Binding-site contacts:
Ligand atom N25 contacts residue TYR94 of chain 1.A at 3.8 Å.
Ligand atom C18 contacts residue GLY98 of chain 1.A at 4.0 Å.
Ligand atom C8 contacts residue VAL35 of chain 1.A at 4.0 Å (hydrophobic).
Ligand atom O24 contacts residue MET95 of chain 1.A at 2.9 Å (h-bond).
Ligand atom C17 contacts residue LEU27 of chain 1.A at 3.8 Å (hydrophobic).
Ligand atom C22 contacts residue LEU27 of chain 1.A at 4.2 Å (hydrophobic).
Ligand atom N16 contacts residue LEU27 of chain 1.A at 4.0 Å.
Ligand atom C23 contacts residue TYR94 of chain 1.A at 4.0 Å (hydrophobic).
Ligand atom C7 contacts residue VAL35 of chain 1.A at 3.9 Å (hydrophobic).
Ligand atom C15 contacts residue ASN145 of chain 1.A at 4.1 Å.
Ligand atom C23 contacts residue ALA47 of chain 1.A at 4.0 Å (hydrophobic).
Ligand atom C1 contacts residue GLY98 of chain 1.A at 4.0 Å.
Ligand atom C20 contacts residue LEU27 of chain 1.A at 4.2 Å (hydrophobic).
Ligand atom C13 contacts residue ALA144 of chain 1.A at 4.1 Å (hydrophobic).
Ligand atom N9 contacts residue VAL35 of chain 1.A at 4.2 Å.
Ligand atom C13 contacts residue SER99 of chain 1.A at 4.1 Å.
Ligand atom N9 contacts residue LEU147 of chain 1.A at 4.0 Å.
Ligand atom C1 contacts residue LEU27 of chain 1.A at 3.9 Å (hydrophobic).
Ligand atom C15 contacts residue LEU147 of chain 1.A at 4.0 Å (hydrophobic).
Ligand atom N25 contacts residue ALA47 of chain 1.A at 3.7 Å.
Ligand atom C22 contacts residue GLY98 of chain 1.A at 4.1 Å.
Ligand atom N25 contacts residue GLU93 of chain 1.A at 3.4 Å (salt-bridge).
Ligand atom C5 contacts residue LEU27 of chain 1.A at 4.2 Å (hydrophobic).
Ligand atom N16 contacts residue GLY98 of chain 1.A at 3.1 Å.
Ligand atom N16 contacts residue MET95 of chain 1.A at 3.7 Å.
Ligand atom C17 contacts residue GLY98 of chain 1.A at 3.5 Å.
Ligand atom C5 contacts residue LEU147 of chain 1.A at 4.2 Å (hydrophobic).
Ligand atom N25 contacts residue MET95 of chain 1.A at 3.1 Å (h-bond).
Ligand atom N25 contacts residue LEU147 of chain 1.A at 3.8 Å.
Ligand atom C14 contacts residue ALA144 of chain 1.A at 3.1 Å (hydrophobic).
Ligand atom C19 contacts residue LEU27 of chain 1.A at 4.0 Å (hydrophobic).
Ligand atom C14 contacts residue SER99 of chain 1.A at 4.1 Å.
Ligand atom C18 contacts residue LEU27 of chain 1.A at 4.0 Å (hydrophobic).
Ligand atom O24 contacts residue TYR94 of chain 1.A at 3.1 Å.
Ligand atom C10 contacts residue THR92 of chain 1.A at 4.2 Å.
Ligand atom N9 contacts residue ALA47 of chain 1.A at 4.0 Å.
Ligand atom C23 contacts residue MET95 of chain 1.A at 3.4 Å (hydrophobic).
Ligand atom C6 contacts residue VAL35 of chain 1.A at 4.1 Å (hydrophobic).
Ligand atom C4 contacts residue LEU147 of chain 1.A at 4.1 Å (hydrophobic).
Ligand atom C15 contacts residue ALA144 of chain 1.A at 3.4 Å (hydrophobic).

Sequence of chain 1.A:
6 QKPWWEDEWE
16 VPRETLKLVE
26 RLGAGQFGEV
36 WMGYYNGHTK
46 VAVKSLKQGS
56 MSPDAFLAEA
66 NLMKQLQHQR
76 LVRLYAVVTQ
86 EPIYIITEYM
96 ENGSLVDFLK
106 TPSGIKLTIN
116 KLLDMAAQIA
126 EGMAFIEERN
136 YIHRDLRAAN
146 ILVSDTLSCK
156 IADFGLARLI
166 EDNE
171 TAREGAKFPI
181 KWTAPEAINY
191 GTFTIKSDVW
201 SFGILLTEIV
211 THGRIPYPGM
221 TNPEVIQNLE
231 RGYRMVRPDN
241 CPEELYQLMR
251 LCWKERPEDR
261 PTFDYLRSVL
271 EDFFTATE

This small molecule binds to this protein.
Small molecule (SMILES): COc1ccc(Nc2nn3c(NCC4CC4)cc(C)nc3c2C(N)=O)cc1